Binding-site contacts:
Ligand atom CB contacts residue PHE310 of chain 1.A at 4.4 Å (hydrophobic).
Ligand atom O contacts residue THR109 of chain 1.A at 4.1 Å.
Ligand atom C contacts residue SER111 of chain 1.A at 3.6 Å.
Ligand atom CA contacts residue PHE183 of chain 1.A at 3.5 Å (hydrophobic).
Ligand atom CA contacts residue SER132 of chain 1.A at 3.3 Å.
Ligand atom O contacts residue SER132 of chain 1.A at 4.0 Å.
Ligand atom OXT contacts residue THR134 of chain 1.A at 2.8 Å (h-bond).
Ligand atom CB contacts residue LEU110 of chain 1.A at 4.0 Å (hydrophobic).
Ligand atom N contacts residue PHE183 of chain 1.A at 3.8 Å.
Ligand atom O contacts residue PHE183 of chain 1.A at 3.3 Å.
Ligand atom N contacts residue THR134 of chain 1.A at 2.9 Å (h-bond).
Ligand atom C contacts residue THR109 of chain 1.A at 4.4 Å.
Ligand atom CB contacts residue THR109 of chain 1.A at 4.1 Å.
Ligand atom OXT contacts residue SER111 of chain 1.A at 2.6 Å (h-bond).
Ligand atom OXT contacts residue PHE183 of chain 1.A at 3.4 Å.
Ligand atom C contacts residue SER132 of chain 1.A at 3.2 Å.
Ligand atom C contacts residue PHE183 of chain 1.A at 3.3 Å (hydrophobic).
Ligand atom O contacts residue SER111 of chain 1.A at 2.9 Å (h-bond).
Ligand atom C contacts residue ASN133 of chain 1.A at 4.2 Å.
Ligand atom OXT contacts residue SER132 of chain 1.A at 3.1 Å (h-bond).
Ligand atom CB contacts residue SER132 of chain 1.A at 3.4 Å.
Ligand atom CA contacts residue ASP259 of chain 1.A at 3.9 Å.
Ligand atom OXT contacts residue ASN133 of chain 1.A at 3.3 Å.
Ligand atom C contacts residue THR134 of chain 1.A at 4.0 Å.
Ligand atom CA contacts residue THR134 of chain 1.A at 4.0 Å.
Ligand atom CB contacts residue ASP259 of chain 1.A at 4.1 Å.
Ligand atom N contacts residue SER132 of chain 1.A at 2.9 Å (h-bond).
Ligand atom O contacts residue LEU110 of chain 1.A at 3.4 Å.
Ligand atom C contacts residue LEU110 of chain 1.A at 4.3 Å (hydrophobic).
Ligand atom CB contacts residue LEU49 of chain 1.A at 4.0 Å (hydrophobic).
Ligand atom OXT contacts residue ALA135 of chain 1.A at 4.0 Å.
Ligand atom N contacts residue ASP259 of chain 1.A at 2.8 Å (salt-bridge).

This protein binds this small molecule.
Small molecule (SMILES): C[C@H](N)C(=O)O

Sequence of chain 1.A:
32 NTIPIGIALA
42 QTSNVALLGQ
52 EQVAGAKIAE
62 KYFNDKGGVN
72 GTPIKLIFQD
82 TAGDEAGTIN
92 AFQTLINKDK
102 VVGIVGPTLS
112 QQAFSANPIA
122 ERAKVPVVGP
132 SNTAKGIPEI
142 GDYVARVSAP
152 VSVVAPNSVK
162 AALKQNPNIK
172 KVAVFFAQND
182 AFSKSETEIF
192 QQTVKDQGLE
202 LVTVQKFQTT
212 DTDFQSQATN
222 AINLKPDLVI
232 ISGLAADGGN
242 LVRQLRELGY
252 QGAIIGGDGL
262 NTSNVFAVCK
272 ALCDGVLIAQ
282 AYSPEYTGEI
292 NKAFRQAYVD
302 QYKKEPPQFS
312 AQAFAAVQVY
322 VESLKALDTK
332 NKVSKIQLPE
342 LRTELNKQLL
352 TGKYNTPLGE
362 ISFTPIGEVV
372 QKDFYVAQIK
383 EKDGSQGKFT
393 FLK